Sequence of chain 1.G:
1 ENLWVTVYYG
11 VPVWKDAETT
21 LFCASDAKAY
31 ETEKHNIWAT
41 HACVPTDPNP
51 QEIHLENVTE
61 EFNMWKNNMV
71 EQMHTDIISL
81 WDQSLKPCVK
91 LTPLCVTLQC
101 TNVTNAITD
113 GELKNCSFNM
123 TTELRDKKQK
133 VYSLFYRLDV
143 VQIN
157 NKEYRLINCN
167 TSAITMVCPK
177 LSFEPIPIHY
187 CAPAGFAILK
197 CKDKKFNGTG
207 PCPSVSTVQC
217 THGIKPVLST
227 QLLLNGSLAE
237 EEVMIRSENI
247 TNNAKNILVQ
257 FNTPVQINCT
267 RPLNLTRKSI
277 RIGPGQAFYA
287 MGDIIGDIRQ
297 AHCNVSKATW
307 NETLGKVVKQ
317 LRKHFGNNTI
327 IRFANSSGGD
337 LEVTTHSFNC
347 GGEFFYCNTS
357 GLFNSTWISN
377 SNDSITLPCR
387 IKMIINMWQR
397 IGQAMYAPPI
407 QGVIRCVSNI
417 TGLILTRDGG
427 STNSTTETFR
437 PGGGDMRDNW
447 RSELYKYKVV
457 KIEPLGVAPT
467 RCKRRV

Binding-site contacts:
Ligand atom C4 contacts residue ASN264 of chain 1.G at 4.2 Å.
Ligand atom O5 contacts residue ARG411 of chain 1.G at 3.6 Å (salt-bridge).
Ligand atom C8 contacts residue ASN264 of chain 1.G at 4.4 Å.
Ligand atom C8 contacts residue GLN262 of chain 1.G at 4.5 Å.
Ligand atom C5 contacts residue ARG411 of chain 1.G at 4.4 Å.
Ligand atom N2 contacts residue GLN262 of chain 1.G at 4.0 Å.
Ligand atom C7 contacts residue ASN264 of chain 1.G at 3.3 Å.
Ligand atom C8 contacts residue SER302 of chain 1.G at 3.8 Å.
Ligand atom C2 contacts residue ASN264 of chain 1.G at 2.4 Å.
Ligand atom O5 contacts residue ASN264 of chain 1.G at 2.4 Å (h-bond).
Ligand atom O6 contacts residue ARG411 of chain 1.G at 3.5 Å (salt-bridge).
Ligand atom C3 contacts residue ASN264 of chain 1.G at 3.7 Å.
Ligand atom C5 contacts residue ASN264 of chain 1.G at 3.7 Å.
Ligand atom C1 contacts residue ASN264 of chain 1.G at 1.4 Å.
Ligand atom N2 contacts residue ASN264 of chain 1.G at 2.9 Å (h-bond).
Ligand atom O7 contacts residue ASN264 of chain 1.G at 3.4 Å (h-bond).
Ligand atom C1 contacts residue GLN262 of chain 1.G at 4.4 Å.
Ligand atom C6 contacts residue ARG411 of chain 1.G at 4.0 Å.
Ligand atom C3 contacts residue GLN262 of chain 1.G at 4.3 Å.

The small molecule below binds the protein below.
Small molecule (SMILES): CC(=O)N[C@H]1[C@H](O[C@H]2[C@H](O)[C@@H](NC(C)=O)CO[C@@H]2CO)O[C@H](CO)[C@@H](O)[C@@H]1O